Sequence of chain 36.F:
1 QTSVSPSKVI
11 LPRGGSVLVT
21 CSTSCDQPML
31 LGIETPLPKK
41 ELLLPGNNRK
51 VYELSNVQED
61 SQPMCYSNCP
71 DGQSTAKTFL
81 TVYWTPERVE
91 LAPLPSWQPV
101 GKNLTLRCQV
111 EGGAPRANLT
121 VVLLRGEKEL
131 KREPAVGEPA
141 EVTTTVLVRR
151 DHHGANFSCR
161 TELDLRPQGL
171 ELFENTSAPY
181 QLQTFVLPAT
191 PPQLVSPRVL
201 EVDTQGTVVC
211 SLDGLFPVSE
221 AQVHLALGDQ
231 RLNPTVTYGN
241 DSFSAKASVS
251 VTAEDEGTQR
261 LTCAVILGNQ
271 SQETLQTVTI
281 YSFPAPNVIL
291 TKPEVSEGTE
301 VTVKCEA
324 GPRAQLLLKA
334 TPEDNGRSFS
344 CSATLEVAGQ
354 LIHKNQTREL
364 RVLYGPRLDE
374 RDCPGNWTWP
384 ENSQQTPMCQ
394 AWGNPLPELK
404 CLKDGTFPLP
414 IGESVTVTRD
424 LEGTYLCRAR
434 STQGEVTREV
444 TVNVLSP

The protein below binds the small molecule below.
Small molecule (SMILES): CC(=O)N[C@@H]1[C@@H](O)[C@H](O)[C@@H](CO)O[C@H]1O

Binding-site contacts:
Ligand atom C7 contacts residue ASN240 of chain 36.F at 3.2 Å.
Ligand atom N2 contacts residue ASN240 of chain 36.F at 2.8 Å (h-bond).
Ligand atom O5 contacts residue ASN240 of chain 36.F at 2.4 Å (h-bond).
Ligand atom C8 contacts residue ASN240 of chain 36.F at 3.9 Å.
Ligand atom C1 contacts residue ASN240 of chain 36.F at 1.5 Å.
Ligand atom O7 contacts residue ASN240 of chain 36.F at 3.0 Å (h-bond).
Ligand atom C4 contacts residue ASN240 of chain 36.F at 4.3 Å.
Ligand atom C2 contacts residue ASN240 of chain 36.F at 2.5 Å.
Ligand atom C3 contacts residue ASN240 of chain 36.F at 3.7 Å.
Ligand atom C5 contacts residue ASN240 of chain 36.F at 3.7 Å.
Ligand atom O7 contacts residue GLY239 of chain 36.F at 3.6 Å.